Sequence of chain 1.J:
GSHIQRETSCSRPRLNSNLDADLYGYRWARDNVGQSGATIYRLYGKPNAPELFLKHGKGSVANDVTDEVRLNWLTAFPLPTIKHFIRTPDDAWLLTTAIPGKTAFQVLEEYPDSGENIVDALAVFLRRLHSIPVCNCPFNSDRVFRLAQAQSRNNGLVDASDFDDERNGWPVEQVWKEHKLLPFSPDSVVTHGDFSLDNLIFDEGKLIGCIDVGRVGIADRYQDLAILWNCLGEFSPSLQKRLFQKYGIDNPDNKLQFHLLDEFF

Sequence of chain 1.I:
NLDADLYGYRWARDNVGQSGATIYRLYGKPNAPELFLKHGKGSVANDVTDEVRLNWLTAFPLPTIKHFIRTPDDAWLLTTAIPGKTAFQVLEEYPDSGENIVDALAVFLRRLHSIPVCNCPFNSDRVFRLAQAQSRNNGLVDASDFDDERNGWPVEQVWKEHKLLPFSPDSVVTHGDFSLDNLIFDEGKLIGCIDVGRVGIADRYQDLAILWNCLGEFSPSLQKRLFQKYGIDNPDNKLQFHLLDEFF

Binding-site contacts:
Ligand atom N1 contacts residue ALA101 of chain 1.I at 3.7 Å.
Ligand atom N3 contacts residue ILE216 of chain 1.I at 3.9 Å.
Ligand atom C2 contacts residue ALA101 of chain 1.I at 3.8 Å (hydrophobic).
Ligand atom CAU contacts residue GLN6 of chain 1.J at 3.7 Å.
Ligand atom CAR contacts residue GLN6 of chain 1.J at 3.9 Å.
Ligand atom C4 contacts residue ILE216 of chain 1.I at 3.8 Å (hydrophobic).
Ligand atom NAD contacts residue ILE102 of chain 1.I at 3.1 Å (h-bond).
Ligand atom CAE contacts residue PHE54 of chain 1.I at 4.0 Å (hydrophobic).
Ligand atom CAE contacts residue ASP32 of chain 1.I at 3.4 Å.
Ligand atom CAF contacts residue ASP32 of chain 1.I at 3.4 Å.
Ligand atom CAK contacts residue PHE54 of chain 1.I at 3.6 Å (hydrophobic).
Ligand atom N1 contacts residue PHE54 of chain 1.I at 3.6 Å.
Ligand atom NAD contacts residue ILE206 of chain 1.I at 3.8 Å.
Ligand atom CAC contacts residue ASP217 of chain 1.I at 3.8 Å.
Ligand atom CAM contacts residue ILE216 of chain 1.I at 3.9 Å (hydrophobic).
Ligand atom C4 contacts residue PHE54 of chain 1.I at 3.7 Å (hydrophobic).
Ligand atom C2 contacts residue PHE54 of chain 1.I at 3.5 Å (hydrophobic).
Ligand atom CAT contacts residue GLN6 of chain 1.J at 3.5 Å.
Ligand atom N1 contacts residue ILE102 of chain 1.I at 2.9 Å (h-bond).
Ligand atom CAI contacts residue GLN6 of chain 1.J at 3.5 Å.
Ligand atom C5 contacts residue ILE216 of chain 1.I at 3.6 Å (hydrophobic).
Ligand atom C6 contacts residue ILE102 of chain 1.I at 4.0 Å (hydrophobic).
Ligand atom CAU contacts residue PHE54 of chain 1.I at 3.9 Å (hydrophobic).
Ligand atom C2 contacts residue THR100 of chain 1.I at 3.7 Å.
Ligand atom NAP contacts residue ILE216 of chain 1.I at 3.4 Å.
Ligand atom C2 contacts residue PRO83 of chain 1.I at 4.0 Å (hydrophobic).
Ligand atom C2 contacts residue ILE102 of chain 1.I at 3.6 Å (hydrophobic).
Ligand atom CAG contacts residue GLY104 of chain 1.I at 3.6 Å.
Ligand atom C5 contacts residue PHE54 of chain 1.I at 3.6 Å (hydrophobic).
Ligand atom CAB contacts residue ILE41 of chain 1.I at 3.6 Å (hydrophobic).
Ligand atom N3 contacts residue PHE54 of chain 1.I at 3.4 Å.
Ligand atom CAS contacts residue ILE216 of chain 1.I at 3.4 Å (hydrophobic).
Ligand atom C6 contacts residue PHE54 of chain 1.I at 3.6 Å (hydrophobic).
Ligand atom CAA contacts residue PHE54 of chain 1.I at 3.6 Å (hydrophobic).
Ligand atom N1 contacts residue ILE216 of chain 1.I at 3.9 Å.
Ligand atom CAF contacts residue PHE54 of chain 1.I at 3.5 Å (hydrophobic).
Ligand atom NAX contacts residue ILE216 of chain 1.I at 3.6 Å.
Ligand atom CAJ contacts residue GLN6 of chain 1.J at 3.8 Å.
Ligand atom C2 contacts residue ILE216 of chain 1.I at 3.8 Å (hydrophobic).
Ligand atom CAE contacts residue ARG43 of chain 1.I at 3.9 Å.

The small molecule below binds the protein below.
Small molecule (SMILES): CC(C)(C)n1nc(Cc2cccc3ccccc23)c2c(N)ncnc21